The protein below binds the small molecule below.
Small molecule (SMILES): [H]/N=C(\OCc1cc[n+](Cc2ccccc2)cc1)C(Cl)(Cl)Cl

Sequence of chain 3.A:
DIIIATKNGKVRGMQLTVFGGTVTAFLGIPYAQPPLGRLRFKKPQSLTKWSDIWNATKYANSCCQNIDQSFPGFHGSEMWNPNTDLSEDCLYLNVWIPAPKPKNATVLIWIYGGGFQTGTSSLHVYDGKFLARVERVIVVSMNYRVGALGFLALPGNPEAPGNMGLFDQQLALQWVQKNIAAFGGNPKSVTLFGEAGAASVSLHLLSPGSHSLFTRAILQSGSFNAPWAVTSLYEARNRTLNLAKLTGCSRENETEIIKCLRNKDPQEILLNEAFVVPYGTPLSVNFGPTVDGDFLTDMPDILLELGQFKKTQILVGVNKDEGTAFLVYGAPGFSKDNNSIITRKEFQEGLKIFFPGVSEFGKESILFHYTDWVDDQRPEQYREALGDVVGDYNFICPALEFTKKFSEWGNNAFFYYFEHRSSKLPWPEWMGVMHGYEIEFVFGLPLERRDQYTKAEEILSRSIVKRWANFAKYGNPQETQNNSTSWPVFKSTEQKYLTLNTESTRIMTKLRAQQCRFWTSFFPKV

Binding-site contacts:
Ligand atom CAG contacts residue TRP430 of chain 3.A at 3.6 Å (hydrophobic).
Ligand atom CAQ contacts residue PRO285 of chain 3.A at 3.2 Å (hydrophobic).
Ligand atom CAI contacts residue TRP82 of chain 3.A at 3.6 Å (hydrophobic).
Ligand atom CLC contacts residue SER287 of chain 3.A at 3.2 Å.
Ligand atom CAM contacts residue TYR332 of chain 3.A at 4.2 Å (hydrophobic).
Ligand atom CAH contacts residue TRP82 of chain 3.A at 3.7 Å (hydrophobic).
Ligand atom CAO contacts residue TRP82 of chain 3.A at 3.5 Å (hydrophobic).
Ligand atom CAU contacts residue PRO285 of chain 3.A at 4.2 Å (hydrophobic).
Ligand atom CAE contacts residue TYR440 of chain 3.A at 3.6 Å (hydrophobic).
Ligand atom CLC contacts residue LEU286 of chain 3.A at 3.8 Å.
Ligand atom CAJ contacts residue PHE329 of chain 3.A at 3.7 Å (hydrophobic).
Ligand atom CAJ contacts residue TYR332 of chain 3.A at 4.1 Å (hydrophobic).
Ligand atom CAM contacts residue ASP70 of chain 3.A at 4.0 Å.
Ligand atom CLB contacts residue SBG198 of chain 3.A at 4.1 Å.
Ligand atom CAN contacts residue TYR332 of chain 3.A at 4.2 Å (hydrophobic).
Ligand atom OAP contacts residue PRO285 of chain 3.A at 3.5 Å (h-bond).
Ligand atom CAF contacts residue HIS438 of chain 3.A at 3.1 Å.
Ligand atom CLB contacts residue GLY116 of chain 3.A at 3.7 Å.
Ligand atom CAG contacts residue TRP82 of chain 3.A at 3.9 Å (hydrophobic).
Ligand atom CAE contacts residue MET437 of chain 3.A at 3.5 Å (hydrophobic).
Ligand atom NAA contacts residue PRO285 of chain 3.A at 2.8 Å (h-bond).
Ligand atom CAG contacts residue MET437 of chain 3.A at 3.8 Å (hydrophobic).
Ligand atom CLC contacts residue PRO285 of chain 3.A at 3.8 Å.
Ligand atom CAG contacts residue ALA328 of chain 3.A at 3.9 Å (hydrophobic).
Ligand atom CLB contacts residue GLY117 of chain 3.A at 3.6 Å.
Ligand atom NAA contacts residue PHE329 of chain 3.A at 3.0 Å.
Ligand atom CAF contacts residue TRP82 of chain 3.A at 4.0 Å (hydrophobic).
Ligand atom CAE contacts residue HIS438 of chain 3.A at 3.5 Å.
Ligand atom CAE contacts residue TRP82 of chain 3.A at 4.1 Å (hydrophobic).
Ligand atom CLD contacts residue THR120 of chain 3.A at 4.2 Å.
Ligand atom CAK contacts residue ASP70 of chain 3.A at 4.2 Å.
Ligand atom CAN contacts residue PRO285 of chain 3.A at 3.5 Å (hydrophobic).
Ligand atom CAS contacts residue TRP82 of chain 3.A at 3.5 Å (hydrophobic).
Ligand atom CAE contacts residue ALA328 of chain 3.A at 3.6 Å (hydrophobic).
Ligand atom CAI contacts residue TRP430 of chain 3.A at 4.0 Å (hydrophobic).
Ligand atom CAR contacts residue TYR332 of chain 3.A at 4.2 Å (hydrophobic).
Ligand atom CAI contacts residue TYR332 of chain 3.A at 4.1 Å (hydrophobic).
Ligand atom CLD contacts residue GLY116 of chain 3.A at 4.0 Å.
Ligand atom NAA contacts residue LEU286 of chain 3.A at 4.2 Å.
Ligand atom CAF contacts residue TYR440 of chain 3.A at 4.1 Å (hydrophobic).